Binding-site contacts:
Ligand atom O3 contacts residue LYS111 of chain 2.A at 3.9 Å.
Ligand atom O6 contacts residue GLU226 of chain 2.A at 2.9 Å (salt-bridge).
Ligand atom C2 contacts residue ASP131 of chain 2.A at 4.1 Å.
Ligand atom C6 contacts residue LEU203 of chain 2.A at 4.2 Å (hydrophobic).
Ligand atom C4 contacts residue TYR223 of chain 2.A at 4.4 Å (hydrophobic).
Ligand atom O1 contacts residue ARG255 of chain 2.A at 4.0 Å.
Ligand atom O2 contacts residue ASP131 of chain 2.A at 4.3 Å.
Ligand atom C4 contacts residue GLU226 of chain 2.A at 4.1 Å.
Ligand atom C3 contacts residue GLU226 of chain 2.A at 4.2 Å.
Ligand atom O3 contacts residue GLU226 of chain 2.A at 3.1 Å (salt-bridge).
Ligand atom O4 contacts residue ARG255 of chain 2.A at 4.0 Å.
Ligand atom C1 contacts residue LEU203 of chain 2.A at 3.9 Å (hydrophobic).
Ligand atom C6 contacts residue TYR223 of chain 2.A at 3.7 Å (hydrophobic).
Ligand atom O4 contacts residue TYR223 of chain 2.A at 3.8 Å.
Ligand atom C3 contacts residue ASP131 of chain 2.A at 3.5 Å.
Ligand atom O2 contacts residue ARG255 of chain 2.A at 3.7 Å.
Ligand atom O4 contacts residue LYS111 of chain 2.A at 4.1 Å.
Ligand atom O6 contacts residue TYR223 of chain 2.A at 3.1 Å.
Ligand atom C1 contacts residue MET263 of chain 2.A at 4.0 Å (hydrophobic).
Ligand atom O1 contacts residue LEU203 of chain 2.A at 3.8 Å.
Ligand atom C3 contacts residue LYS111 of chain 2.A at 3.9 Å.
Ligand atom C6 contacts residue GLU226 of chain 2.A at 3.1 Å.
Ligand atom O3 contacts residue GLY204 of chain 2.A at 4.2 Å.
Ligand atom C1 contacts residue ARG255 of chain 2.A at 4.0 Å.
Ligand atom O6 contacts residue LYS111 of chain 2.A at 4.3 Å.
Ligand atom C2 contacts residue LEU203 of chain 2.A at 4.1 Å (hydrophobic).
Ligand atom O3 contacts residue LEU203 of chain 2.A at 3.4 Å (h-bond).
Ligand atom C3 contacts residue LEU203 of chain 2.A at 4.2 Å (hydrophobic).
Ligand atom C5 contacts residue GLU226 of chain 2.A at 4.2 Å.
Ligand atom C5 contacts residue MET263 of chain 2.A at 3.4 Å (hydrophobic).
Ligand atom O5 contacts residue LEU203 of chain 2.A at 3.2 Å (h-bond).
Ligand atom C6 contacts residue MET263 of chain 2.A at 3.7 Å (hydrophobic).
Ligand atom O5 contacts residue MET263 of chain 2.A at 3.5 Å.
Ligand atom C5 contacts residue TYR223 of chain 2.A at 4.4 Å (hydrophobic).
Ligand atom O3 contacts residue GLY205 of chain 2.A at 3.5 Å (h-bond).
Ligand atom O3 contacts residue ASP131 of chain 2.A at 3.1 Å (salt-bridge).
Ligand atom C4 contacts residue LYS111 of chain 2.A at 3.9 Å.
Ligand atom C5 contacts residue LEU203 of chain 2.A at 4.2 Å (hydrophobic).
Ligand atom O1 contacts residue MET263 of chain 2.A at 4.4 Å.

The small molecule below binds the protein below.
Small molecule (SMILES): OC[C@H]1O[C@@H](O)[C@H](O)[C@@H](O)[C@@H]1O

Sequence of chain 2.A:
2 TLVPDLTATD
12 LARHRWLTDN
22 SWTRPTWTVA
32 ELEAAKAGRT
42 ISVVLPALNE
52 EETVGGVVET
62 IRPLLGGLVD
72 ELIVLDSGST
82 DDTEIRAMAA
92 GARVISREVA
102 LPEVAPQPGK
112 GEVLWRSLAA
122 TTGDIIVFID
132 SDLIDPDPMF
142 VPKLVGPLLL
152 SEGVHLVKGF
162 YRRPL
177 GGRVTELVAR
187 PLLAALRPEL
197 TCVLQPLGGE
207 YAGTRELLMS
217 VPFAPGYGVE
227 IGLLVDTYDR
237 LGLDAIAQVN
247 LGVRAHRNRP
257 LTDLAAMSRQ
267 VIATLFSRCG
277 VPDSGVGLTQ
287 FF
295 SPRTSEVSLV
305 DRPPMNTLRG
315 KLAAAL